A small-molecule ligand and the protein it binds are described below.
Small molecule (SMILES): CC(=O)N[C@@H]1[C@@H](O)[C@H](O)[C@@H](CO)O[C@H]1O

Binding-site contacts:
Ligand atom C1 contacts residue THR168 of chain 1.C at 4.0 Å.
Ligand atom O7 contacts residue ARG162 of chain 1.C at 4.4 Å.
Ligand atom C1 contacts residue ARG162 of chain 1.C at 4.5 Å.
Ligand atom C6 contacts residue THR168 of chain 1.C at 3.9 Å.
Ligand atom C7 contacts residue ARG162 of chain 1.C at 3.6 Å.
Ligand atom N2 contacts residue ARG162 of chain 1.C at 3.5 Å (salt-bridge).
Ligand atom C4 contacts residue ASN167 of chain 1.C at 4.1 Å.
Ligand atom C7 contacts residue ASN167 of chain 1.C at 3.9 Å.
Ligand atom O5 contacts residue THR168 of chain 1.C at 3.0 Å.
Ligand atom O7 contacts residue ASN167 of chain 1.C at 4.4 Å.
Ligand atom O5 contacts residue ASN167 of chain 1.C at 2.4 Å (h-bond).
Ligand atom C2 contacts residue ARG162 of chain 1.C at 4.4 Å.
Ligand atom C8 contacts residue VAL144 of chain 1.C at 4.2 Å (hydrophobic).
Ligand atom C2 contacts residue ASN167 of chain 1.C at 2.3 Å.
Ligand atom C5 contacts residue THR168 of chain 1.C at 4.1 Å.
Ligand atom C3 contacts residue ASN167 of chain 1.C at 3.6 Å.
Ligand atom C5 contacts residue ASN167 of chain 1.C at 3.6 Å.
Ligand atom C8 contacts residue ARG162 of chain 1.C at 3.5 Å.
Ligand atom N2 contacts residue ASN167 of chain 1.C at 2.8 Å (h-bond).
Ligand atom C1 contacts residue ASN167 of chain 1.C at 1.4 Å.

Sequence of chain 1.C:
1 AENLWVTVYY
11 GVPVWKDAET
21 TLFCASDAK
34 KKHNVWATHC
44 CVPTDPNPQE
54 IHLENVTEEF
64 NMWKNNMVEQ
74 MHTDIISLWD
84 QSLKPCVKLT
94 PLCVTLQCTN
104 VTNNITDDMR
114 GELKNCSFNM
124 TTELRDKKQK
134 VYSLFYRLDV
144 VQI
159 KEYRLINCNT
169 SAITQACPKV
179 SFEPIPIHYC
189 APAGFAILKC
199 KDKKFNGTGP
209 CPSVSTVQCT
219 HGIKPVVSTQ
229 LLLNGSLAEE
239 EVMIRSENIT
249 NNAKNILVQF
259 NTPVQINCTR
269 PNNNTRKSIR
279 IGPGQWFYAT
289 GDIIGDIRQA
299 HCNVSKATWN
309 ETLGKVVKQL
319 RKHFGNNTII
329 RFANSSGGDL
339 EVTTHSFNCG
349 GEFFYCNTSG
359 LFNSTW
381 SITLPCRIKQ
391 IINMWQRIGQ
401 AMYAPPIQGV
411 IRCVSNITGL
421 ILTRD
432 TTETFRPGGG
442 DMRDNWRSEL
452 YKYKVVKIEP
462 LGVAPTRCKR